Binding-site contacts:
Ligand atom C4 contacts residue ASN155 of chain 1.A at 4.4 Å.
Ligand atom C2 contacts residue ASN155 of chain 1.A at 4.1 Å.
Ligand atom O5 contacts residue ASN155 of chain 1.A at 3.6 Å (h-bond).
Ligand atom C6 contacts residue THR157 of chain 1.A at 3.8 Å.
Ligand atom C1 contacts residue ASN155 of chain 1.A at 3.2 Å.
Ligand atom C8 contacts residue ASN155 of chain 1.A at 3.2 Å.
Ligand atom C5 contacts residue ASN155 of chain 1.A at 3.6 Å.
Ligand atom C3 contacts residue ASN155 of chain 1.A at 4.2 Å.
Ligand atom C5 contacts residue THR157 of chain 1.A at 3.6 Å.
Ligand atom O6 contacts residue THR157 of chain 1.A at 3.3 Å.
Ligand atom C7 contacts residue ASN155 of chain 1.A at 4.4 Å.
Ligand atom O6 contacts residue ASN155 of chain 1.A at 4.5 Å.
Ligand atom O4 contacts residue THR157 of chain 1.A at 4.3 Å.
Ligand atom O5 contacts residue THR157 of chain 1.A at 4.5 Å.

The protein below binds the small molecule below.
Small molecule (SMILES): CC(=O)N[C@@H]1[C@@H](O)[C@H](O)[C@@H](CO)O[C@H]1O

Sequence of chain 1.A:
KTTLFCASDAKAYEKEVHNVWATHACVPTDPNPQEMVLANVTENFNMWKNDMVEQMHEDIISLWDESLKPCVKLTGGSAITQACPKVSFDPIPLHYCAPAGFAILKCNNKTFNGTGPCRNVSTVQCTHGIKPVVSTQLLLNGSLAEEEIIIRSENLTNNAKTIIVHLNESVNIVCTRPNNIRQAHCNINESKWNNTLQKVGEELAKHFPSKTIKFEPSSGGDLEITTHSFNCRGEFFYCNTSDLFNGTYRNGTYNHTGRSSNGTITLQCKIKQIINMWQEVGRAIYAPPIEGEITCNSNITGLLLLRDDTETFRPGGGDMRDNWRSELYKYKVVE